Sequence of chain 1.G:
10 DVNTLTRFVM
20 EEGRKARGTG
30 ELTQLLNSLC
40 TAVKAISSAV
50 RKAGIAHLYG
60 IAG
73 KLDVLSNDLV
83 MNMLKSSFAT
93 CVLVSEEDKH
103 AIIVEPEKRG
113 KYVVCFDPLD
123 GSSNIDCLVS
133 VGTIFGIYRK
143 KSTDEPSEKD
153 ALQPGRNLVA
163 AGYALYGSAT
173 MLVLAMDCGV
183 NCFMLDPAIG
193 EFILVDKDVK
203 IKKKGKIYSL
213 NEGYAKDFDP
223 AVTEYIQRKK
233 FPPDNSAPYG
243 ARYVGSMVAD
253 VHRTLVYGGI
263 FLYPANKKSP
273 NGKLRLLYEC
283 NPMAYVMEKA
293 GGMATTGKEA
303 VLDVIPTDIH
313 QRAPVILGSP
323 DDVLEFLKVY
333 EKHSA

Binding-site contacts:
Ligand atom C12 contacts residue LEU31 of chain 1.E at 3.7 Å (hydrophobic).
Ligand atom C11 contacts residue GLY22 of chain 1.E at 3.6 Å.
Ligand atom N5 contacts residue GLY29 of chain 1.E at 3.0 Å (h-bond).
Ligand atom N1 contacts residue GLY27 of chain 1.E at 2.9 Å (h-bond).
Ligand atom O1 contacts residue GLY22 of chain 1.E at 3.6 Å.
Ligand atom N1 contacts residue GLY22 of chain 1.E at 3.3 Å (h-bond).
Ligand atom O3 contacts residue GLY29 of chain 1.E at 3.7 Å.
Ligand atom C8 contacts residue GLY22 of chain 1.E at 3.7 Å.
Ligand atom O2 contacts residue LEU31 of chain 1.E at 3.0 Å (h-bond).
Ligand atom N1 contacts residue GLY29 of chain 1.E at 3.4 Å (h-bond).
Ligand atom C21 contacts residue GLU21 of chain 1.E at 3.3 Å.
Ligand atom O3 contacts residue GLY27 of chain 1.E at 3.4 Å.
Ligand atom C15 contacts residue THR28 of chain 1.G at 3.5 Å.
Ligand atom C1 contacts residue GLY27 of chain 1.E at 3.6 Å.
Ligand atom C15 contacts residue RO51 of chain 1.O at 3.5 Å.
Ligand atom O1 contacts residue THR32 of chain 1.E at 2.9 Å (h-bond).
Ligand atom C12 contacts residue THR32 of chain 1.E at 3.5 Å.
Ligand atom C1 contacts residue GLY29 of chain 1.E at 3.1 Å.
Ligand atom C21 contacts residue MET178 of chain 1.E at 3.5 Å (hydrophobic).
Ligand atom BR2 contacts residue MET19 of chain 1.E at 3.7 Å.
Ligand atom N5 contacts residue GLY27 of chain 1.E at 3.0 Å.
Ligand atom N17 contacts residue RO51 of chain 1.O at 3.5 Å.
Ligand atom C12 contacts residue GLY22 of chain 1.E at 3.6 Å.
Ligand atom O1 contacts residue GLY29 of chain 1.E at 3.2 Å.
Ligand atom S2 contacts residue GLY29 of chain 1.E at 3.6 Å (h-bond).
Ligand atom N17 contacts residue ARG23 of chain 1.E at 3.7 Å.
Ligand atom N5 contacts residue THR28 of chain 1.E at 3.5 Å (h-bond).
Ligand atom BR2 contacts residue GLY29 of chain 1.G at 3.7 Å.
Ligand atom C15 contacts residue ARG23 of chain 1.E at 3.4 Å.
Ligand atom O3 contacts residue THR28 of chain 1.E at 3.6 Å (h-bond).
Ligand atom C14 contacts residue ARG23 of chain 1.E at 3.6 Å.
Ligand atom O2 contacts residue THR32 of chain 1.E at 3.3 Å (h-bond).
Ligand atom N5 contacts residue GLY22 of chain 1.E at 3.6 Å (h-bond).
Ligand atom C14 contacts residue RO51 of chain 1.O at 3.6 Å.
Ligand atom O2 contacts residue GLY29 of chain 1.E at 3.1 Å.
Ligand atom S2 contacts residue GLY27 of chain 1.E at 3.8 Å.
Ligand atom C20 contacts residue VAL18 of chain 1.E at 3.7 Å (hydrophobic).
Ligand atom C21 contacts residue VAL18 of chain 1.E at 3.6 Å (hydrophobic).
Ligand atom C1 contacts residue GLY22 of chain 1.E at 3.5 Å.
Ligand atom O2 contacts residue GLU30 of chain 1.E at 3.1 Å (salt-bridge).

A small-molecule ligand and the protein it binds are described below.
Small molecule (SMILES): CCc1cccc(S(=O)(=O)NC(=O)Nc2ncc(Br)s2)c1

Sequence of chain 1.E:
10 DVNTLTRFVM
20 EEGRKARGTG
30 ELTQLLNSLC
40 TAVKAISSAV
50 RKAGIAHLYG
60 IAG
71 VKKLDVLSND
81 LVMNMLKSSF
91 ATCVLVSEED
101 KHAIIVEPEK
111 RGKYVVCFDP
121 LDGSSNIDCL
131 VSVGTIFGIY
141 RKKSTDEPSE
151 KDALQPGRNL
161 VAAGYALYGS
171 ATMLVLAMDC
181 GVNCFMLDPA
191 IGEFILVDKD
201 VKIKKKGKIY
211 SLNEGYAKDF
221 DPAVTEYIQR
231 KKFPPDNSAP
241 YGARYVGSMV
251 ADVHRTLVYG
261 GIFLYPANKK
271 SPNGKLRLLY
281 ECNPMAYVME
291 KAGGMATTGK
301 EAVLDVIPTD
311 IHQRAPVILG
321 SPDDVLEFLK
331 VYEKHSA